Sequence of chain 1.B:
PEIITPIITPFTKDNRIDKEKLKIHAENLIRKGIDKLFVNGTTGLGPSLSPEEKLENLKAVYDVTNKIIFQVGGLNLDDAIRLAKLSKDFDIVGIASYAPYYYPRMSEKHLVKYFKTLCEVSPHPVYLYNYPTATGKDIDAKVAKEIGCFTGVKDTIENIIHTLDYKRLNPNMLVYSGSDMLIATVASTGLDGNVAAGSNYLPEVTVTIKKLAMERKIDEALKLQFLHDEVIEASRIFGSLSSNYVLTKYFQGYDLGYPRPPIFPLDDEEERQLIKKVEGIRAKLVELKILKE

A small-molecule ligand and the protein it binds are described below.
Small molecule (SMILES): CC(=O)C(=O)O

Binding-site contacts:
Ligand atom CB contacts residue TYR129 of chain 1.B at 4.5 Å (hydrophobic).
Ligand atom O contacts residue TYR129 of chain 1.B at 3.8 Å.
Ligand atom C contacts residue PRO6 of chain 1.B at 3.3 Å (hydrophobic).
Ligand atom OXT contacts residue PRO6 of chain 1.B at 3.6 Å.
Ligand atom C contacts residue THR43 of chain 1.B at 3.8 Å.
Ligand atom OXT contacts residue THR43 of chain 1.B at 4.0 Å.
Ligand atom CB contacts residue GLY178 of chain 1.B at 4.0 Å.
Ligand atom CA contacts residue TYR129 of chain 1.B at 3.4 Å (hydrophobic).
Ligand atom C contacts residue GLY41 of chain 1.B at 4.2 Å.
Ligand atom O contacts residue LYS154 of chain 1.B at 3.5 Å (salt-bridge).
Ligand atom OXT contacts residue LYS154 of chain 1.B at 2.6 Å (salt-bridge).
Ligand atom O contacts residue THR43 of chain 1.B at 2.7 Å (h-bond).
Ligand atom CB contacts residue THR43 of chain 1.B at 4.4 Å.
Ligand atom OXT contacts residue PHE38 of chain 1.B at 3.3 Å.
Ligand atom O contacts residue GLY41 of chain 1.B at 4.2 Å.
Ligand atom CB contacts residue ALA197 of chain 1.B at 4.2 Å (hydrophobic).
Ligand atom CB contacts residue VAL195 of chain 1.B at 3.3 Å (hydrophobic).
Ligand atom OXT contacts residue TYR129 of chain 1.B at 3.2 Å (h-bond).
Ligand atom O contacts residue THR42 of chain 1.B at 3.4 Å (h-bond).
Ligand atom C contacts residue TYR129 of chain 1.B at 3.2 Å (hydrophobic).
Ligand atom C contacts residue PHE38 of chain 1.B at 4.4 Å (hydrophobic).
Ligand atom C contacts residue LYS154 of chain 1.B at 2.3 Å.
Ligand atom OXT contacts residue THR42 of chain 1.B at 2.8 Å (h-bond).
Ligand atom CA contacts residue VAL195 of chain 1.B at 3.9 Å (hydrophobic).
Ligand atom OXT contacts residue GLY41 of chain 1.B at 3.1 Å.
Ligand atom CA contacts residue PRO6 of chain 1.B at 3.7 Å (hydrophobic).
Ligand atom CB contacts residue PRO6 of chain 1.B at 3.5 Å (hydrophobic).
Ligand atom C contacts residue THR42 of chain 1.B at 3.4 Å.
Ligand atom CB contacts residue LYS154 of chain 1.B at 2.5 Å.
Ligand atom O contacts residue PRO6 of chain 1.B at 3.4 Å.
Ligand atom CA contacts residue LYS154 of chain 1.B at 1.3 Å.